Sequence of chain 1.B:
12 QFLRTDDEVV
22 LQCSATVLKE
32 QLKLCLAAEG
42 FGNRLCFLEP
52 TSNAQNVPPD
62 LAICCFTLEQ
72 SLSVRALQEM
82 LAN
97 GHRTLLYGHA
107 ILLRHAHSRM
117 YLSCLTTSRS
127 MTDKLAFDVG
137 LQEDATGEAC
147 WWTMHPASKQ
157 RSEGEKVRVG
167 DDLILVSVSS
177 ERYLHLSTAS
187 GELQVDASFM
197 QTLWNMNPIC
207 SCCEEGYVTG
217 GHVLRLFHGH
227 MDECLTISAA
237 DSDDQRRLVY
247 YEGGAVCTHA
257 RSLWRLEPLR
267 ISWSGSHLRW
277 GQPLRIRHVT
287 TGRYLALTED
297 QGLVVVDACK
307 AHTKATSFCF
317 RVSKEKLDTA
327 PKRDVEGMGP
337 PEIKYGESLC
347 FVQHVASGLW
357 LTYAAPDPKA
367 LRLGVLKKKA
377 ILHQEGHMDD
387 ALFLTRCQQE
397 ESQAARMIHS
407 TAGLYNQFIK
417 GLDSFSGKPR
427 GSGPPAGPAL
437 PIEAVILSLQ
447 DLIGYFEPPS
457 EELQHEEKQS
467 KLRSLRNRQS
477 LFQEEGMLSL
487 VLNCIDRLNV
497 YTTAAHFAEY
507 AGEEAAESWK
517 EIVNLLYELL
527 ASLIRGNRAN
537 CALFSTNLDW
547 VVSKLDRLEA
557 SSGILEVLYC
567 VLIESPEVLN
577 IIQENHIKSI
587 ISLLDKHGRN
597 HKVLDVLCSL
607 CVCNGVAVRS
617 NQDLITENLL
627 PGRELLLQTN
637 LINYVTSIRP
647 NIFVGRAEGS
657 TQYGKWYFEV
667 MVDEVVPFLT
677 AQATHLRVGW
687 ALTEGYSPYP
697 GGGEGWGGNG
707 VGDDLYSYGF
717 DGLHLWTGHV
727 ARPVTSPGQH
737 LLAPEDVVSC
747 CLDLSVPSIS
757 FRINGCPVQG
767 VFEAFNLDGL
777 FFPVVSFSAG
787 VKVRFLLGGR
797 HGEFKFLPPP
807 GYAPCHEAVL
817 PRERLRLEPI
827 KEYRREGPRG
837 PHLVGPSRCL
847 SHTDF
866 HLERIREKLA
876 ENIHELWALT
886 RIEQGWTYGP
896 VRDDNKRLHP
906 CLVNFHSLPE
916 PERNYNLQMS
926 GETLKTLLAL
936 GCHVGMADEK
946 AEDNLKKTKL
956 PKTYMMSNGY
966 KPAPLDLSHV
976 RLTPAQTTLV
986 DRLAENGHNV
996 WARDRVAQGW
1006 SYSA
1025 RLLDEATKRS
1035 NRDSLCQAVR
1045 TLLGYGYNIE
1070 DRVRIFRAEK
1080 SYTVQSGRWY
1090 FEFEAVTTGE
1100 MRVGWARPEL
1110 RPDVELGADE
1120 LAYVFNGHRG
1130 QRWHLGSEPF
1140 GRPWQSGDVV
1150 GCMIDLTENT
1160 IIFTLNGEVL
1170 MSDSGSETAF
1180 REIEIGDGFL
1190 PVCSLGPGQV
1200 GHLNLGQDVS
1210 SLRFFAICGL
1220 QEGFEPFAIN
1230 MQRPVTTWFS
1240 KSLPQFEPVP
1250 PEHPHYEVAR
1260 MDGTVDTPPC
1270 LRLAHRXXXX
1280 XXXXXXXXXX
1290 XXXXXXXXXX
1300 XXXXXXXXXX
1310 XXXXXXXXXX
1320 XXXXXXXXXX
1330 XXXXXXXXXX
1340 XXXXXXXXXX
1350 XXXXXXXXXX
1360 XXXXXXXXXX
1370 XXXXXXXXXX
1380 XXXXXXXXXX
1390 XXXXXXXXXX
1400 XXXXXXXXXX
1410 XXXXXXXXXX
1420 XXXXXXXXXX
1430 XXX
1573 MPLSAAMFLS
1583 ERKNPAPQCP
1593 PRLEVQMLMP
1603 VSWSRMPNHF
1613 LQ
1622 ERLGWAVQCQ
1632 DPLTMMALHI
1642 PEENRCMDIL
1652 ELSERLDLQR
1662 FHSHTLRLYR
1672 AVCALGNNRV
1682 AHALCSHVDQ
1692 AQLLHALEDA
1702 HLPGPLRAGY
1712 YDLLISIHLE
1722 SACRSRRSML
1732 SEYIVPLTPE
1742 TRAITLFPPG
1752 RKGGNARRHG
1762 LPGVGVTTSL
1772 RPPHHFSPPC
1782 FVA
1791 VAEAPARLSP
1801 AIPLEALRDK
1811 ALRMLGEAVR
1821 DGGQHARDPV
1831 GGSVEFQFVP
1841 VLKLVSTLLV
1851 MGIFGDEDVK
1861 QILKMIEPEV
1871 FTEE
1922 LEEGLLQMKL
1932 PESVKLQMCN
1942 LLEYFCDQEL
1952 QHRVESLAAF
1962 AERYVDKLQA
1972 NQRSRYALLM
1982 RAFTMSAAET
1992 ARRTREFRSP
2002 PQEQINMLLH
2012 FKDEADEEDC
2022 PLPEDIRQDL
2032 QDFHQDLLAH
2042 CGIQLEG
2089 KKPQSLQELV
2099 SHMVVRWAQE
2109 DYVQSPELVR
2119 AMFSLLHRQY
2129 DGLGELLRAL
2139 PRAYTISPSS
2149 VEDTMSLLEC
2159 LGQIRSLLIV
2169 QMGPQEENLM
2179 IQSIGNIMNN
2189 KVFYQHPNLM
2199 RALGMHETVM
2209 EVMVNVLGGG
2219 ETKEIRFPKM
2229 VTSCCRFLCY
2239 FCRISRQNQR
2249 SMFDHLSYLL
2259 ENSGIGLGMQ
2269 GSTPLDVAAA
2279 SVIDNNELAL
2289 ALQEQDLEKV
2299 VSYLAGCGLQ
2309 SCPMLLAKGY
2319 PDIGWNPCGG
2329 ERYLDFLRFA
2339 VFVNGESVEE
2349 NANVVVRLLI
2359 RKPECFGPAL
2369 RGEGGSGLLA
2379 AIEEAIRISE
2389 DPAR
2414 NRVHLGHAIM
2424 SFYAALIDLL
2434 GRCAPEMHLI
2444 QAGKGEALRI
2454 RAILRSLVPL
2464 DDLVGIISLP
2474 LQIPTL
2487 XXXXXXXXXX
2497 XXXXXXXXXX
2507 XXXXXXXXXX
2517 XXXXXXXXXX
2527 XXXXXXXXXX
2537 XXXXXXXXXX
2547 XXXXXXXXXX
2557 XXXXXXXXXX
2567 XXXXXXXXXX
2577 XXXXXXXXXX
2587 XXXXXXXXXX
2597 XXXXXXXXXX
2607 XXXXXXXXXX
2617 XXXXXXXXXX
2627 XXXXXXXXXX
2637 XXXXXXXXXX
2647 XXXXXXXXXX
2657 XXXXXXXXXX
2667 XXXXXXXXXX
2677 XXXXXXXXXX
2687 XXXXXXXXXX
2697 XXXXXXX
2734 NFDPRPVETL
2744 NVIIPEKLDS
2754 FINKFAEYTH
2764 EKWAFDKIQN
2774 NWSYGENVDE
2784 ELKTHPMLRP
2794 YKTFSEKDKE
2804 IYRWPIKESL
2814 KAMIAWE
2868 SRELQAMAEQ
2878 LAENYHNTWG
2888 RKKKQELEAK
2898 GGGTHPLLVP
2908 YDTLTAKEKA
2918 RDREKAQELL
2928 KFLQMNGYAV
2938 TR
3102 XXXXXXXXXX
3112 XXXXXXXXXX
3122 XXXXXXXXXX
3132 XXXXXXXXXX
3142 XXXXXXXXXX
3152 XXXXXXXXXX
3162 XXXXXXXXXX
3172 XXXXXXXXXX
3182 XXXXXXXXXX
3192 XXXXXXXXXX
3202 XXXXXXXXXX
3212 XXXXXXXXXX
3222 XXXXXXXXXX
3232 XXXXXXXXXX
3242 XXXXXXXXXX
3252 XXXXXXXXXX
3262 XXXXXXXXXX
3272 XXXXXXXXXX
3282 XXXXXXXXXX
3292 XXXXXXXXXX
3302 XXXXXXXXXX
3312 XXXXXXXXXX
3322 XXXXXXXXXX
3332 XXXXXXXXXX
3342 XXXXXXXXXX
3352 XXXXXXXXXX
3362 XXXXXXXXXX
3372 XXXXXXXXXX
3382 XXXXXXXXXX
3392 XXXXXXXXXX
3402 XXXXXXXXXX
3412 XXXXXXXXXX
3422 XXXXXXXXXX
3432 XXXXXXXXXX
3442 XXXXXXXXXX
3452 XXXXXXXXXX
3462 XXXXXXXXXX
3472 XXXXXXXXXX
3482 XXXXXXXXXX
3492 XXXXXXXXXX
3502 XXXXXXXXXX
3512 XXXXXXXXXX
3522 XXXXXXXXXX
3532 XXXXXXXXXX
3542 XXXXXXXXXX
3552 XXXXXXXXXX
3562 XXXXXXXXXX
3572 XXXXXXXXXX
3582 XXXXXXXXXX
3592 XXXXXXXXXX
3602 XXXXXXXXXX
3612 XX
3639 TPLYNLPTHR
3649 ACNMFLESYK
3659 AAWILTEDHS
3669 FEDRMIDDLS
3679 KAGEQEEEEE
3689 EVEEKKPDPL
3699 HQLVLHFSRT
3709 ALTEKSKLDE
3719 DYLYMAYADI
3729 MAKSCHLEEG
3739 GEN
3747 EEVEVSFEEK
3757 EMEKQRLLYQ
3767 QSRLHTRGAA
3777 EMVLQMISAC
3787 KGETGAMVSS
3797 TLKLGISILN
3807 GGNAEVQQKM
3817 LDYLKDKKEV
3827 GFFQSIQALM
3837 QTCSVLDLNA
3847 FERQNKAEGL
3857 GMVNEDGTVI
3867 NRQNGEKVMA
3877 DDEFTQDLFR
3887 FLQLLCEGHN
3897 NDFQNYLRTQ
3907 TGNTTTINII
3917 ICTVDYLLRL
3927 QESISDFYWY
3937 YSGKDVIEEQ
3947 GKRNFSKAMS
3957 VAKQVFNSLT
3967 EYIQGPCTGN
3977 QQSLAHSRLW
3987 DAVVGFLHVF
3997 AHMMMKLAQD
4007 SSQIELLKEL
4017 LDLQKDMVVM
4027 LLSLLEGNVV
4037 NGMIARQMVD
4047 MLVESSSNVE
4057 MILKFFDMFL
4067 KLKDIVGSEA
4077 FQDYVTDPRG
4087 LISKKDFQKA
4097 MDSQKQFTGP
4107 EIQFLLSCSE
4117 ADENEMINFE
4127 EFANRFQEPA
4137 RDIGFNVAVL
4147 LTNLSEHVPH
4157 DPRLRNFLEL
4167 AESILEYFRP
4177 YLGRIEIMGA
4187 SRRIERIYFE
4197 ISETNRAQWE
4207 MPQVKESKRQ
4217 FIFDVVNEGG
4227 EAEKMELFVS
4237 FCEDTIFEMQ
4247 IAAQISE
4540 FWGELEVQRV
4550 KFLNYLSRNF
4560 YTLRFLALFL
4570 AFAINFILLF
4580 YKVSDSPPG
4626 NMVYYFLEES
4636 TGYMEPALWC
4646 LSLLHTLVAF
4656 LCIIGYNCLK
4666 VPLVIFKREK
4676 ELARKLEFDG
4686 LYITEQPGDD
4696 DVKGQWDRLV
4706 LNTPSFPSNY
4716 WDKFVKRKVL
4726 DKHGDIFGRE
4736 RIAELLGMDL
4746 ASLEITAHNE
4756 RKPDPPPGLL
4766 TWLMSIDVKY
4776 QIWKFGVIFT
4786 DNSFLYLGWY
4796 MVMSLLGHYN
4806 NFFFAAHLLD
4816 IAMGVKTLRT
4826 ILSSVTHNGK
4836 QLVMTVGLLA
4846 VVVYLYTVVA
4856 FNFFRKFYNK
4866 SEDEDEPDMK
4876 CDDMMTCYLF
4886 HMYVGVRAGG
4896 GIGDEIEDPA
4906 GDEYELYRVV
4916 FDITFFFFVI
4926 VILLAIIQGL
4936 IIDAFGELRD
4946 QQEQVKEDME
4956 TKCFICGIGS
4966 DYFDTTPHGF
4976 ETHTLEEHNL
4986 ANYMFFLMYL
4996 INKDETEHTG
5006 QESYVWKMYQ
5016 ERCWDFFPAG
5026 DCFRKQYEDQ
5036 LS

Sequence of chain 1.D:
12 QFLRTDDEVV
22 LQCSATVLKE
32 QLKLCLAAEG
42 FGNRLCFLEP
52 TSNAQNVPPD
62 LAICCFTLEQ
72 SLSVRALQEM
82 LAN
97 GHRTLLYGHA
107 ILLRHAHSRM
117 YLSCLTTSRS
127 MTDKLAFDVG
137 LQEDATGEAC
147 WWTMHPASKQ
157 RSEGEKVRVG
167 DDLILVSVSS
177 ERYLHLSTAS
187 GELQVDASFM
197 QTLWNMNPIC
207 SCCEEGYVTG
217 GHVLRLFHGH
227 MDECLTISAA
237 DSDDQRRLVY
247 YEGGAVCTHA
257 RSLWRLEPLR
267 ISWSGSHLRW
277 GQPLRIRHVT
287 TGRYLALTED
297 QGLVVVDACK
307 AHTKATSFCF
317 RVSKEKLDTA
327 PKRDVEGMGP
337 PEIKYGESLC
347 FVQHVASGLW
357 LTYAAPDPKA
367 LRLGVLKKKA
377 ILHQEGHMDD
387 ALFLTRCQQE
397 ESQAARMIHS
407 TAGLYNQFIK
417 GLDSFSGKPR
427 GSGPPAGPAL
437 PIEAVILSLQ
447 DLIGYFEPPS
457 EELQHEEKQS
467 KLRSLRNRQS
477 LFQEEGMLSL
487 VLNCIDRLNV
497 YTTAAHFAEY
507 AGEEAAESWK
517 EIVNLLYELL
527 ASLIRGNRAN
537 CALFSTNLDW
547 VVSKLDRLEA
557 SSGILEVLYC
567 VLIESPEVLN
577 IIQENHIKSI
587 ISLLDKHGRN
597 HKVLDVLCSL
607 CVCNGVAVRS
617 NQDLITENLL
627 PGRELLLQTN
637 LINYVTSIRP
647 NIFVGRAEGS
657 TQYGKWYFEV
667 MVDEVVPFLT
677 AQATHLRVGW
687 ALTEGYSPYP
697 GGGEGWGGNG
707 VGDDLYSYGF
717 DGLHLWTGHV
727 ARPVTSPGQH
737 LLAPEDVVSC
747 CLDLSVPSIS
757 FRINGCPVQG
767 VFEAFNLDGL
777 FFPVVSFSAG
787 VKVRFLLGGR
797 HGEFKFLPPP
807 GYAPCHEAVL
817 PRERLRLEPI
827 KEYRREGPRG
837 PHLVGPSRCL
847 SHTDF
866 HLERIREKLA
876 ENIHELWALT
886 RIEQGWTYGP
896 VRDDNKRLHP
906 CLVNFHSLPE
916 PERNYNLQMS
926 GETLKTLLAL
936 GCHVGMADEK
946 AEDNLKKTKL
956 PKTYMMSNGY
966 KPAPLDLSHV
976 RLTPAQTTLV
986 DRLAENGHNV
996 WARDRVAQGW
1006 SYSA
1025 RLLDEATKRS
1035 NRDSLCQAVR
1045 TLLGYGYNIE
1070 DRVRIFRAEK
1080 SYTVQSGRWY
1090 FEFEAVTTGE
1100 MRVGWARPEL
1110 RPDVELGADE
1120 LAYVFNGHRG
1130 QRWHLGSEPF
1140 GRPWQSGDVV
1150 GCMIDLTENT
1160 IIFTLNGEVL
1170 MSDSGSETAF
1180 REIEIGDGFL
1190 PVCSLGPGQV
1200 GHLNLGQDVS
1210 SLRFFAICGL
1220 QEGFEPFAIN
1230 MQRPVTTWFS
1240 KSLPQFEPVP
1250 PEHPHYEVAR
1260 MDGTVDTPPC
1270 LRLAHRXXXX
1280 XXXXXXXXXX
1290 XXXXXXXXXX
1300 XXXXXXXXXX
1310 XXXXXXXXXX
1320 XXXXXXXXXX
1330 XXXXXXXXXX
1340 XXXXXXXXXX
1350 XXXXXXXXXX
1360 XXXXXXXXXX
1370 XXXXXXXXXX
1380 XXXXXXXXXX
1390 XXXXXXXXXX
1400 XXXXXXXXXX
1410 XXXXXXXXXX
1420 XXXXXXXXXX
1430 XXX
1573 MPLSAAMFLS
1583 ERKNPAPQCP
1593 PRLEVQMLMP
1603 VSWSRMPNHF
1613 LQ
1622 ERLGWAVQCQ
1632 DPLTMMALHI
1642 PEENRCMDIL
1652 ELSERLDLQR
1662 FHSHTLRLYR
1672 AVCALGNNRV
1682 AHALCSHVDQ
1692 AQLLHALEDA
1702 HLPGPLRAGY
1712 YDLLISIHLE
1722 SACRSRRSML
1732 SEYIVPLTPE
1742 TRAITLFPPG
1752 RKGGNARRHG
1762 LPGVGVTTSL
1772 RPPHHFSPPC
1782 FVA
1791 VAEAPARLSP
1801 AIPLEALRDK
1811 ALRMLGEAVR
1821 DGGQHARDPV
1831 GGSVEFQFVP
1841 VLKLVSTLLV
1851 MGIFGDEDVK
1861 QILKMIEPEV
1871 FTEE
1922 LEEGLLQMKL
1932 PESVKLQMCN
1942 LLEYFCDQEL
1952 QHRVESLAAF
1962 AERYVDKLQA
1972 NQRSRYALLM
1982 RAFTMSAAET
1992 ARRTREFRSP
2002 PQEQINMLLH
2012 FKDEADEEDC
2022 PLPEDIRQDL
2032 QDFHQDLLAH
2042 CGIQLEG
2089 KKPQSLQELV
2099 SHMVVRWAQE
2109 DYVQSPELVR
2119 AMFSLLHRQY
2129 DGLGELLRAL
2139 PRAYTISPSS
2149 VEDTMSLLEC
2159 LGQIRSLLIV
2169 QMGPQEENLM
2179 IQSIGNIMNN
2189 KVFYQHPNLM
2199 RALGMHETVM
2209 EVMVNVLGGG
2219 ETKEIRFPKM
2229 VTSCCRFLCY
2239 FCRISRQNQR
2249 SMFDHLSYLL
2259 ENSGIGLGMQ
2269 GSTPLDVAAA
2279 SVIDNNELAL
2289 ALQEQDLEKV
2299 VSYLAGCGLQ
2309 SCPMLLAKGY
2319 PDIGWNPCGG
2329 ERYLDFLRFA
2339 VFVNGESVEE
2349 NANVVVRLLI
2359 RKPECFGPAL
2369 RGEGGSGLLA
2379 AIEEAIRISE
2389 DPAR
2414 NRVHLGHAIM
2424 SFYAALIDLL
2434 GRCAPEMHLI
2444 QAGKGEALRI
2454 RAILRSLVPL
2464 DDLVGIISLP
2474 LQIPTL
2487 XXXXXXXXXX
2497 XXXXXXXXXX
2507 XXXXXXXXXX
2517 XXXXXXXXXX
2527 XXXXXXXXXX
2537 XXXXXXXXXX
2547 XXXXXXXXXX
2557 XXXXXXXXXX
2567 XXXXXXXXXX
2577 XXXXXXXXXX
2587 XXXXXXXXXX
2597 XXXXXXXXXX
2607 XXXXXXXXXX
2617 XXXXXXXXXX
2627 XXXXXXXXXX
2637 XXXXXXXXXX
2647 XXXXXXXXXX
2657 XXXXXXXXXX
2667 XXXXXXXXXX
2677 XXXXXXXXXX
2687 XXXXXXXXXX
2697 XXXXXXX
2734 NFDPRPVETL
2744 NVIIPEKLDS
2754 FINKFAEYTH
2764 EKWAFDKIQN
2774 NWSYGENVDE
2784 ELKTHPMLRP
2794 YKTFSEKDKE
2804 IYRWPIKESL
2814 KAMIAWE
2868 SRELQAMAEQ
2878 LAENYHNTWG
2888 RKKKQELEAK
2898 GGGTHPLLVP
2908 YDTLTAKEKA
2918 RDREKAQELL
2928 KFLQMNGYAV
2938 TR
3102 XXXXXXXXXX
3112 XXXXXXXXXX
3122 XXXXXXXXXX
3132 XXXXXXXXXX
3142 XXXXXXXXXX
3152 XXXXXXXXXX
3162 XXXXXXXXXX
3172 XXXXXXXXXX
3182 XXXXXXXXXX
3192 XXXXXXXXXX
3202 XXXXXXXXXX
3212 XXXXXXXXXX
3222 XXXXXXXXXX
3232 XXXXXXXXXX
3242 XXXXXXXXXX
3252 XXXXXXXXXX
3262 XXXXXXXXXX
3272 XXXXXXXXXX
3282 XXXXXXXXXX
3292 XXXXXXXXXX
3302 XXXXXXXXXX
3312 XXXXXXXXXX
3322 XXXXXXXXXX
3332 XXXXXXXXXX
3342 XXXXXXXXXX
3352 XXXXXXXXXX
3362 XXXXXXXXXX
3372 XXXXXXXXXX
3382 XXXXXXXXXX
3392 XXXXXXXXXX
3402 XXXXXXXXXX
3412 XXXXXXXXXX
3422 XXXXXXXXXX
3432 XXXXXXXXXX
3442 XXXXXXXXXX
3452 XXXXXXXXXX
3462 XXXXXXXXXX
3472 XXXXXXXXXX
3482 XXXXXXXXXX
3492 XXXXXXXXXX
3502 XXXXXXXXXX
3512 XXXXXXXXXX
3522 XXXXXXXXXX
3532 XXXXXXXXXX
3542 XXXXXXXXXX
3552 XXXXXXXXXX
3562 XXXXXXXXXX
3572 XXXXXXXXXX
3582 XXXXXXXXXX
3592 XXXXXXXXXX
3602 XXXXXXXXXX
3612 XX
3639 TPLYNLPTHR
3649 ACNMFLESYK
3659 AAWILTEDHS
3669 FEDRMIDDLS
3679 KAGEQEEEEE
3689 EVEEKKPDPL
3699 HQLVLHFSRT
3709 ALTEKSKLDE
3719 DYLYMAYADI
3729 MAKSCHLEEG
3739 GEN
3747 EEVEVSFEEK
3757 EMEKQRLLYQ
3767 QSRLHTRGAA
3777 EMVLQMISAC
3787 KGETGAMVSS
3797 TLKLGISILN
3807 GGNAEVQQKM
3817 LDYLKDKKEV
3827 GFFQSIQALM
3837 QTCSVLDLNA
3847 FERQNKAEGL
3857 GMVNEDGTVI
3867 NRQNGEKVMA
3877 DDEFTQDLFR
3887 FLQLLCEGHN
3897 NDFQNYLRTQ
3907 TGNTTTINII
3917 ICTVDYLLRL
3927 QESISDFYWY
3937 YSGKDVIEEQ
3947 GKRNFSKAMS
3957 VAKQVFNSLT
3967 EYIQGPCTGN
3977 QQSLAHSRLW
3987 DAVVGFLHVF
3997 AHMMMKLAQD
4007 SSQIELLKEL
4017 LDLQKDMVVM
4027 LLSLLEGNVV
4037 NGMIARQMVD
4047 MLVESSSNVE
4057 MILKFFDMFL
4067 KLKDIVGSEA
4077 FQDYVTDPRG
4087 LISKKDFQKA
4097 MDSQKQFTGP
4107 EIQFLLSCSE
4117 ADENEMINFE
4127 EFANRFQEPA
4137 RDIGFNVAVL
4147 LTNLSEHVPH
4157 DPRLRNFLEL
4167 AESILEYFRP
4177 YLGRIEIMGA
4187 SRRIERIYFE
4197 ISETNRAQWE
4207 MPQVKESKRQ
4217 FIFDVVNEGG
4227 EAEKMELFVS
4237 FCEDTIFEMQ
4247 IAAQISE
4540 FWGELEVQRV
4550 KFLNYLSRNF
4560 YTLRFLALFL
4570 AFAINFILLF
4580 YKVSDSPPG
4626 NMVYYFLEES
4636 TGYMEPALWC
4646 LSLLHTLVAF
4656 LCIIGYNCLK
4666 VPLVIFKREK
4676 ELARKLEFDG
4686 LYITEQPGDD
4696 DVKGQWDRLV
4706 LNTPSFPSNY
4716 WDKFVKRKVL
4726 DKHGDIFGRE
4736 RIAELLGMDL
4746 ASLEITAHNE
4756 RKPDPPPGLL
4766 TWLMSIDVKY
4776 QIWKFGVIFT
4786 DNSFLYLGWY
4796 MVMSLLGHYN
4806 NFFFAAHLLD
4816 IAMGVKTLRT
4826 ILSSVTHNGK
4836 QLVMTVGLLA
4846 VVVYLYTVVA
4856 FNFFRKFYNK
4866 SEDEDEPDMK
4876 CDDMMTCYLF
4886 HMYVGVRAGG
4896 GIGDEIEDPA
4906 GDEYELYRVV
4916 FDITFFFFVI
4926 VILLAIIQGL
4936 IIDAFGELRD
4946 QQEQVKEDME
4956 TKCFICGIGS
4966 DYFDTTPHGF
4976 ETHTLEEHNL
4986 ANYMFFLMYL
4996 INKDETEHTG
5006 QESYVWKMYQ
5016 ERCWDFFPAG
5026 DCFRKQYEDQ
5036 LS

This small molecule binds to this protein.
Small molecule (SMILES): Nc1ncnc2c1ncn2[C@@H]1O[C@H](CO[P](=O)(O)O[P](=O)(O)CP(=O)(O)O)[C@@H](O)[C@H]1O

Binding-site contacts:
Ligand atom C2 contacts residue CYS4958 of chain 1.D at 3.0 Å (hydrophobic).
Ligand atom N9 contacts residue MET4954 of chain 1.D at 3.8 Å.
Ligand atom O1A contacts residue LYS4214 of chain 1.D at 3.7 Å.
Ligand atom N3 contacts residue CYS4958 of chain 1.D at 4.2 Å.
Ligand atom N6 contacts residue CYS4958 of chain 1.D at 3.6 Å (h-bond).
Ligand atom C1' contacts residue MET4954 of chain 1.D at 3.9 Å (hydrophobic).
Ligand atom C4 contacts residue THR4979 of chain 1.D at 3.7 Å.
Ligand atom PB contacts residue MG1 of chain 1.K at 3.9 Å.
Ligand atom O2' contacts residue GLU4227 of chain 1.B at 3.8 Å.
Ligand atom O3' contacts residue GLU4227 of chain 1.B at 4.3 Å.
Ligand atom C2' contacts residue THR4979 of chain 1.D at 4.0 Å.
Ligand atom C4' contacts residue MET4954 of chain 1.D at 4.0 Å (hydrophobic).
Ligand atom C2 contacts residue THR4979 of chain 1.D at 3.9 Å.
Ligand atom N6 contacts residue ASN4984 of chain 1.D at 3.5 Å.
Ligand atom C8 contacts residue MET4954 of chain 1.D at 4.2 Å (hydrophobic).
Ligand atom O4' contacts residue MET4954 of chain 1.D at 3.0 Å.
Ligand atom C5 contacts residue THR4979 of chain 1.D at 4.0 Å.
Ligand atom PG contacts residue MG1 of chain 1.K at 3.9 Å.
Ligand atom C2 contacts residue PHE4975 of chain 1.D at 4.2 Å (hydrophobic).
Ligand atom N1 contacts residue CYS4958 of chain 1.D at 2.4 Å (h-bond).
Ligand atom O2B contacts residue MG1 of chain 1.K at 2.3 Å.
Ligand atom N3 contacts residue THR4979 of chain 1.D at 3.7 Å.
Ligand atom N6 contacts residue LEU4985 of chain 1.D at 3.1 Å.
Ligand atom C8 contacts residue THR4979 of chain 1.D at 4.3 Å.
Ligand atom C4 contacts residue MET4954 of chain 1.D at 3.9 Å (hydrophobic).
Ligand atom PG contacts residue LYS4211 of chain 1.D at 4.3 Å.
Ligand atom C2 contacts residue LYS4957 of chain 1.D at 3.9 Å.
Ligand atom N3 contacts residue PHE4975 of chain 1.D at 3.9 Å.
Ligand atom N9 contacts residue THR4979 of chain 1.D at 3.9 Å.
Ligand atom N3 contacts residue MET4954 of chain 1.D at 4.2 Å.
Ligand atom N3 contacts residue LYS4957 of chain 1.D at 4.2 Å.
Ligand atom O2' contacts residue THR4979 of chain 1.D at 3.8 Å.
Ligand atom PA contacts residue LYS4214 of chain 1.D at 4.0 Å.
Ligand atom N6 contacts residue HIS4983 of chain 1.D at 3.9 Å.
Ligand atom C3B contacts residue LYS4211 of chain 1.D at 3.7 Å.
Ligand atom O3G contacts residue LYS4211 of chain 1.D at 3.5 Å (salt-bridge).
Ligand atom O2' contacts residue GLU4976 of chain 1.D at 4.2 Å.
Ligand atom O2A contacts residue LYS4214 of chain 1.D at 3.2 Å (salt-bridge).
Ligand atom C6 contacts residue CYS4958 of chain 1.D at 3.3 Å (hydrophobic).
Ligand atom O2G contacts residue MG1 of chain 1.K at 2.2 Å.